A small-molecule ligand and the protein it binds are described below.
Small molecule (SMILES): CC(=O)N[C@H]1[C@H](O[C@H]2[C@H](O)[C@@H](NC(C)=O)CO[C@@H]2CO)O[C@H](CO)[C@@H](O[C@@H]2O[C@H](CO)[C@@H](O)[C@H](O)[C@@H]2O)[C@@H]1O

Sequence of chain 1.A:
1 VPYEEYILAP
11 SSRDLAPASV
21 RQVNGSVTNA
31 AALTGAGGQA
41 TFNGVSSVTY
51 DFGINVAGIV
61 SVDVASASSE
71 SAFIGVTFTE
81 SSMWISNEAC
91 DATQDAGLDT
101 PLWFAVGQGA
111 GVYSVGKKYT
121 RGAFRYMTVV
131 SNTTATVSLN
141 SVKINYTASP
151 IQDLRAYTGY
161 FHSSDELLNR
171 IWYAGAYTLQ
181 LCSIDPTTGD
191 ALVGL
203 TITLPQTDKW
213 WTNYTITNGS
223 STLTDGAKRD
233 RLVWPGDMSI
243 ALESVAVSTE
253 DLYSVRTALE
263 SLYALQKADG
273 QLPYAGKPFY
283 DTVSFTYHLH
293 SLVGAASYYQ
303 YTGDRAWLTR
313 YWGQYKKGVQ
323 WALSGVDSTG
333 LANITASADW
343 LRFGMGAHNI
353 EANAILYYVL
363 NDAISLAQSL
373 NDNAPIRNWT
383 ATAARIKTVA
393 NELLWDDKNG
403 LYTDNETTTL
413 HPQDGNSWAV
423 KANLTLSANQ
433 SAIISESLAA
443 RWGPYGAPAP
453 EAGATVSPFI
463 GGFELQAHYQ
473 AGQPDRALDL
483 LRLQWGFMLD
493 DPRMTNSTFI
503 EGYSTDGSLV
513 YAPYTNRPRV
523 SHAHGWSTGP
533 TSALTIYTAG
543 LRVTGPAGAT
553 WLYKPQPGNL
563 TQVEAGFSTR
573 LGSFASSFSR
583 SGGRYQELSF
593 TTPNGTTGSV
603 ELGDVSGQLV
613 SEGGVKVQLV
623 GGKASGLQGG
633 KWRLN

Binding-site contacts:
Ligand atom C4 contacts residue ASN132 of chain 1.A at 4.2 Å.
Ligand atom C1 contacts residue THR133 of chain 1.A at 4.5 Å.
Ligand atom C8 contacts residue ASN132 of chain 1.A at 3.3 Å.
Ligand atom C5 contacts residue ASN132 of chain 1.A at 3.7 Å.
Ligand atom C2 contacts residue PHE73 of chain 1.A at 4.4 Å (hydrophobic).
Ligand atom C8 contacts residue PHE73 of chain 1.A at 3.8 Å (hydrophobic).
Ligand atom C6 contacts residue PHE73 of chain 1.A at 3.8 Å (hydrophobic).
Ligand atom C4 contacts residue PHE73 of chain 1.A at 4.2 Å (hydrophobic).
Ligand atom C5 contacts residue PHE73 of chain 1.A at 3.5 Å (hydrophobic).
Ligand atom C7 contacts residue PHE73 of chain 1.A at 3.7 Å (hydrophobic).
Ligand atom C6 contacts residue TRP103 of chain 1.A at 3.4 Å (hydrophobic).
Ligand atom O4 contacts residue PHE73 of chain 1.A at 3.7 Å.
Ligand atom O7 contacts residue PHE73 of chain 1.A at 3.5 Å.
Ligand atom C5 contacts residue TRP103 of chain 1.A at 4.2 Å (hydrophobic).
Ligand atom O5 contacts residue PHE73 of chain 1.A at 4.0 Å.
Ligand atom O5 contacts residue ASN132 of chain 1.A at 2.4 Å (h-bond).
Ligand atom O5 contacts residue TRP103 of chain 1.A at 3.6 Å.
Ligand atom O6 contacts residue TRP103 of chain 1.A at 3.7 Å.
Ligand atom C3 contacts residue PHE73 of chain 1.A at 3.8 Å (hydrophobic).
Ligand atom O7 contacts residue ASN132 of chain 1.A at 3.2 Å (h-bond).
Ligand atom C7 contacts residue ASN132 of chain 1.A at 3.3 Å.
Ligand atom N2 contacts residue THR133 of chain 1.A at 3.5 Å (h-bond).
Ligand atom N2 contacts residue ASN132 of chain 1.A at 2.9 Å (h-bond).
Ligand atom C7 contacts residue THR133 of chain 1.A at 3.9 Å.
Ligand atom C2 contacts residue ASN132 of chain 1.A at 2.5 Å.
Ligand atom C3 contacts residue ASN132 of chain 1.A at 3.8 Å.
Ligand atom C1 contacts residue ASN132 of chain 1.A at 1.4 Å.
Ligand atom C8 contacts residue TRP103 of chain 1.A at 4.5 Å (hydrophobic).
Ligand atom C1 contacts residue TRP103 of chain 1.A at 4.1 Å (hydrophobic).
Ligand atom C1 contacts residue PHE73 of chain 1.A at 3.8 Å (hydrophobic).
Ligand atom C8 contacts residue THR133 of chain 1.A at 3.5 Å.